Sequence of chain 1.B:
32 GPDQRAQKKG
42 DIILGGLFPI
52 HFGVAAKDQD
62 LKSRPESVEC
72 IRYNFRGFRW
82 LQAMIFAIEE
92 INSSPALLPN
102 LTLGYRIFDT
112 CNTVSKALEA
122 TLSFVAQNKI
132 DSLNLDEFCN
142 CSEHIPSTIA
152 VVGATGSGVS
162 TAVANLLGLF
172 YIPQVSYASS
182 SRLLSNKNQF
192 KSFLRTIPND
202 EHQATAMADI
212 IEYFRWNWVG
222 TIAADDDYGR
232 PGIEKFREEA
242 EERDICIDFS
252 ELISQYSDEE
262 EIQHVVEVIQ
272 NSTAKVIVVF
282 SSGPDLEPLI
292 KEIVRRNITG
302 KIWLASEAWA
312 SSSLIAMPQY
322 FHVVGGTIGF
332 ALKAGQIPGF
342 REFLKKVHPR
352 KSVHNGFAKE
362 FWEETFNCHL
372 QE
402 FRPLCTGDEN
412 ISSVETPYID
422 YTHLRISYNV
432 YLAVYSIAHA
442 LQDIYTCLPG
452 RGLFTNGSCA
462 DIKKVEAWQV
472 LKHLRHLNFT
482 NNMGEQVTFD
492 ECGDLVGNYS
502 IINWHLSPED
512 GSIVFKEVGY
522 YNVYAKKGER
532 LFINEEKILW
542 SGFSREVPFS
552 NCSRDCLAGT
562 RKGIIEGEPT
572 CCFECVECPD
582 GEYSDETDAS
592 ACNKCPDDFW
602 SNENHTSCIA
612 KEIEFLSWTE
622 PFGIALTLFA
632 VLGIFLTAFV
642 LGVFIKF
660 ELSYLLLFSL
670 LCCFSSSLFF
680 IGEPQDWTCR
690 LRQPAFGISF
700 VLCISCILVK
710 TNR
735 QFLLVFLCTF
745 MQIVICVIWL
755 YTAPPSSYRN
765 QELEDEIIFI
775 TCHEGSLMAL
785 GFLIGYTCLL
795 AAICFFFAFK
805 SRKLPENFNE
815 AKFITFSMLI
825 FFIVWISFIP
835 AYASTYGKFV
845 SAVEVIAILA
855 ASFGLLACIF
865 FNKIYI

Binding-site contacts:
Ligand atom C4 contacts residue ASN457 of chain 1.B at 4.3 Å.
Ligand atom O6 contacts residue ASN457 of chain 1.B at 4.0 Å.
Ligand atom O6 contacts residue THR456 of chain 1.B at 4.1 Å.
Ligand atom O5 contacts residue ASN457 of chain 1.B at 2.5 Å (h-bond).
Ligand atom C8 contacts residue ASN457 of chain 1.B at 4.4 Å.
Ligand atom O6 contacts residue SER459 of chain 1.B at 3.2 Å (h-bond).
Ligand atom O7 contacts residue ASN457 of chain 1.B at 3.3 Å (h-bond).
Ligand atom C4 contacts residue THR456 of chain 1.B at 4.2 Å.
Ligand atom C2 contacts residue ASN457 of chain 1.B at 2.5 Å.
Ligand atom C1 contacts residue ASN457 of chain 1.B at 1.5 Å.
Ligand atom C7 contacts residue ASN457 of chain 1.B at 3.3 Å.
Ligand atom C2 contacts residue THR456 of chain 1.B at 4.4 Å.
Ligand atom C3 contacts residue ASN457 of chain 1.B at 3.8 Å.
Ligand atom N2 contacts residue ASN457 of chain 1.B at 2.9 Å (h-bond).
Ligand atom C5 contacts residue ASN457 of chain 1.B at 3.8 Å.
Ligand atom O3 contacts residue THR456 of chain 1.B at 4.3 Å.

The protein below binds the small molecule below.
Small molecule (SMILES): CC(=O)N[C@@H]1[C@@H](O)[C@H](O)[C@@H](CO)O[C@H]1O